Binding-site contacts:
Ligand atom C3A contacts residue LEU226 of chain 7.A at 3.8 Å (hydrophobic).
Ligand atom CM6 contacts residue TRP97 of chain 7.A at 3.6 Å (hydrophobic).
Ligand atom CM4 contacts residue LEU186 of chain 7.A at 3.8 Å (hydrophobic).
Ligand atom CM4 contacts residue ALA149 of chain 7.A at 3.6 Å (hydrophobic).
Ligand atom CM3 contacts residue THR101 of chain 7.A at 3.8 Å.
Ligand atom CM2 contacts residue ILE188 of chain 7.A at 3.6 Å (hydrophobic).
Ligand atom C3C contacts residue THR121 of chain 7.A at 3.7 Å.
Ligand atom N2 contacts residue PHE119 of chain 7.A at 3.5 Å.
Ligand atom CM6 contacts residue ILE123 of chain 7.A at 3.8 Å (hydrophobic).
Ligand atom C3 contacts residue THR101 of chain 7.A at 3.8 Å.
Ligand atom C4 contacts residue THR101 of chain 7.A at 3.8 Å.
Ligand atom C2B contacts residue ILE188 of chain 7.A at 3.7 Å (hydrophobic).
Ligand atom N3A contacts residue TYR151 of chain 7.A at 3.6 Å.
Ligand atom C3B contacts residue ILE188 of chain 7.A at 3.5 Å (hydrophobic).
Ligand atom F1 contacts residue LEU186 of chain 7.A at 3.1 Å.
Ligand atom N1A contacts residue LEU226 of chain 7.A at 3.6 Å.
Ligand atom C5B contacts residue ILE123 of chain 7.A at 3.7 Å (hydrophobic).
Ligand atom C2B contacts residue LEU99 of chain 7.A at 3.4 Å (hydrophobic).
Ligand atom F3 contacts residue SER174 of chain 7.A at 3.8 Å.
Ligand atom C6B contacts residue ILE123 of chain 7.A at 3.8 Å (hydrophobic).
Ligand atom F2 contacts residue VAL175 of chain 7.A at 3.2 Å.
Ligand atom C3A contacts residue LEU186 of chain 7.A at 3.8 Å (hydrophobic).
Ligand atom F2 contacts residue SER174 of chain 7.A at 3.7 Å.
Ligand atom F3 contacts residue TYR151 of chain 7.A at 2.9 Å.
Ligand atom O1A contacts residue LEU186 of chain 7.A at 3.7 Å.
Ligand atom F3 contacts residue ALA149 of chain 7.A at 3.6 Å.
Ligand atom F3 contacts residue PRO173 of chain 7.A at 2.6 Å.
Ligand atom O1 contacts residue TYR197 of chain 7.A at 3.3 Å.
Ligand atom F2 contacts residue ALA149 of chain 7.A at 2.5 Å.
Ligand atom CM4 contacts residue PRO173 of chain 7.A at 3.7 Å (hydrophobic).
Ligand atom CM2 contacts residue MET191 of chain 7.A at 3.4 Å (hydrophobic).
Ligand atom N2 contacts residue TYR197 of chain 7.A at 3.4 Å.
Ligand atom O1 contacts residue PHE119 of chain 7.A at 3.5 Å.
Ligand atom O1B contacts residue LEU99 of chain 7.A at 3.6 Å.
Ligand atom O1A contacts residue LEU226 of chain 7.A at 3.6 Å.
Ligand atom C6B contacts residue LEU99 of chain 7.A at 3.9 Å (hydrophobic).
Ligand atom F3 contacts residue MET150 of chain 7.A at 3.8 Å.
Ligand atom C1B contacts residue LEU99 of chain 7.A at 3.6 Å (hydrophobic).
Ligand atom C2A contacts residue LEU226 of chain 7.A at 3.8 Å (hydrophobic).
Ligand atom CM2 contacts residue LEU99 of chain 7.A at 3.3 Å (hydrophobic).

Sequence of chain 7.A:
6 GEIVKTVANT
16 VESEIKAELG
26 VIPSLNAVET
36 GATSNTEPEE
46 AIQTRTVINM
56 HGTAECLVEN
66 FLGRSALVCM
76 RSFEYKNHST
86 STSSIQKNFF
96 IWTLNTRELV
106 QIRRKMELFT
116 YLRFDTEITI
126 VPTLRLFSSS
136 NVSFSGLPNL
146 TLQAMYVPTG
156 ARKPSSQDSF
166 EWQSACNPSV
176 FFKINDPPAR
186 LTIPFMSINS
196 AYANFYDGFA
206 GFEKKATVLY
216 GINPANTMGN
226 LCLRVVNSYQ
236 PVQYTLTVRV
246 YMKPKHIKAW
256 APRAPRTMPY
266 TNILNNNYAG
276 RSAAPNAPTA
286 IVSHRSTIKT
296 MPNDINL

Sequence of chain 7.C:
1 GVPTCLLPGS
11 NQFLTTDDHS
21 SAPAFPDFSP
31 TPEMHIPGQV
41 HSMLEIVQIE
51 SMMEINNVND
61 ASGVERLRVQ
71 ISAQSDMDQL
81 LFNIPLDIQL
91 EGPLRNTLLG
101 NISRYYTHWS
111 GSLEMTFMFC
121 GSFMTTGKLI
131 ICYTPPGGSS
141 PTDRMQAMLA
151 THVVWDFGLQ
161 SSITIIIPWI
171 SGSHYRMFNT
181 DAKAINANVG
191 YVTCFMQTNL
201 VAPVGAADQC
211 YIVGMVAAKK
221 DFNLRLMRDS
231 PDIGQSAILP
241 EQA

The small molecule below binds the protein below.
Small molecule (SMILES): Cc1cc(CCCOc2c(C)cc(-c3noc(C(F)(F)F)n3)cc2C)on1

Sequence of chain 3.C:
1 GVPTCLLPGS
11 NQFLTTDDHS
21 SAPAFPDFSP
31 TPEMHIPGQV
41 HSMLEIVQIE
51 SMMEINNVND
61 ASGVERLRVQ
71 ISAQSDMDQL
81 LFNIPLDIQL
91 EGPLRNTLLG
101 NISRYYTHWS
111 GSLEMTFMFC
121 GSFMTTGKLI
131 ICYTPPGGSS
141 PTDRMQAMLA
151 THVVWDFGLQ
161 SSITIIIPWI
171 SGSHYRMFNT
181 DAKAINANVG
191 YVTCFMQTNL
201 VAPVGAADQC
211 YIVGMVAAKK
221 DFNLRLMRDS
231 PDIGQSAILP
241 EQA